Binding-site contacts:
Ligand atom O19 contacts residue ZN1 of chain 1.I at 2.0 Å.
Ligand atom C27 contacts residue HIS194 of chain 1.C at 3.4 Å.
Ligand atom N20 contacts residue GLU195 of chain 1.C at 3.4 Å (salt-bridge).
Ligand atom C32 contacts residue LEU190 of chain 1.C at 3.5 Å (hydrophobic).
Ligand atom C33 contacts residue LEU190 of chain 1.C at 3.5 Å (hydrophobic).
Ligand atom C18 contacts residue PRO226 of chain 1.C at 3.5 Å (hydrophobic).
Ligand atom O30 contacts residue LEU190 of chain 1.C at 3.4 Å (h-bond).
Ligand atom C15 contacts residue GLY138 of chain 1.C at 3.5 Å.
Ligand atom C28 contacts residue ALA228 of chain 1.C at 3.5 Å (hydrophobic).
Ligand atom C25 contacts residue GLU195 of chain 1.C at 3.6 Å.
Ligand atom C29 contacts residue PRO226 of chain 1.C at 3.5 Å (hydrophobic).
Ligand atom O23 contacts residue LEU137 of chain 1.C at 2.8 Å (h-bond).
Ligand atom C29 contacts residue ALA228 of chain 1.C at 3.5 Å (hydrophobic).
Ligand atom O23 contacts residue GLY138 of chain 1.C at 3.5 Å (h-bond).
Ligand atom C33 contacts residue ALA228 of chain 1.C at 3.7 Å (hydrophobic).
Ligand atom C16 contacts residue LEU139 of chain 1.C at 3.5 Å (hydrophobic).
Ligand atom C31 contacts residue LEU190 of chain 1.C at 3.5 Å (hydrophobic).
Ligand atom C8 contacts residue VAL103 of chain 1.C at 3.3 Å (hydrophobic).
Ligand atom O19 contacts residue HIS194 of chain 1.C at 3.4 Å (h-bond).
Ligand atom C26 contacts residue GLU195 of chain 1.C at 3.6 Å.
Ligand atom O23 contacts residue THR136 of chain 1.C at 3.3 Å.
Ligand atom O19 contacts residue HIS204 of chain 1.C at 2.5 Å (h-bond).
Ligand atom O35 contacts residue ZN1 of chain 1.I at 2.3 Å.
Ligand atom N20 contacts residue GLY138 of chain 1.C at 3.0 Å (h-bond).
Ligand atom C33 contacts residue VAL229 of chain 1.C at 3.7 Å (hydrophobic).
Ligand atom O35 contacts residue GLY138 of chain 1.C at 3.5 Å (h-bond).
Ligand atom C25 contacts residue LEU137 of chain 1.C at 3.8 Å (hydrophobic).
Ligand atom O35 contacts residue HIS194 of chain 1.C at 3.5 Å (h-bond).
Ligand atom C34 contacts residue GLU187 of chain 1.C at 3.5 Å.
Ligand atom C34 contacts residue VAL229 of chain 1.C at 3.4 Å (hydrophobic).
Ligand atom O30 contacts residue HIS194 of chain 1.C at 2.9 Å.
Ligand atom O35 contacts residue GLU195 of chain 1.C at 2.7 Å (salt-bridge).
Ligand atom O35 contacts residue HIS198 of chain 1.C at 3.3 Å (h-bond).
Ligand atom C28 contacts residue HIS194 of chain 1.C at 3.6 Å.
Ligand atom C17 contacts residue HIS204 of chain 1.C at 3.6 Å.
Ligand atom C25 contacts residue GLY138 of chain 1.C at 3.8 Å.
Ligand atom C17 contacts residue ZN1 of chain 1.I at 2.8 Å.
Ligand atom O22 contacts residue GLY135 of chain 1.C at 3.7 Å.
Ligand atom O30 contacts residue VAL191 of chain 1.C at 3.6 Å.
Ligand atom N20 contacts residue ZN1 of chain 1.I at 2.9 Å.

The protein below binds the small molecule below.
Small molecule (SMILES): CC#CCOc1ccc(S(=O)(=O)CC2(C(=O)NO)CCN(S(=O)(=O)c3c(C)noc3C)CC2)cc1

Sequence of chain 1.C:
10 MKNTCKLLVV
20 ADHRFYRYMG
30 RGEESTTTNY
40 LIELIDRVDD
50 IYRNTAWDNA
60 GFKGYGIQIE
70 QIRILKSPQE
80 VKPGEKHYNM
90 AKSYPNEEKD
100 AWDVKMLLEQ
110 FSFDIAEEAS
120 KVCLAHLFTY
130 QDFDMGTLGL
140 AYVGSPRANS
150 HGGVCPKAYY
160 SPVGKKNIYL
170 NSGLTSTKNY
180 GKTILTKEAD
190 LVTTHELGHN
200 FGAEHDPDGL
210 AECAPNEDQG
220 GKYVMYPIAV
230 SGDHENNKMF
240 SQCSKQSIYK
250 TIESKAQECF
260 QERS